A protein and the small-molecule ligand that binds it are described below.
Small molecule (SMILES): N[C@@H](CS)C(=O)O

Sequence of chain 48.C:
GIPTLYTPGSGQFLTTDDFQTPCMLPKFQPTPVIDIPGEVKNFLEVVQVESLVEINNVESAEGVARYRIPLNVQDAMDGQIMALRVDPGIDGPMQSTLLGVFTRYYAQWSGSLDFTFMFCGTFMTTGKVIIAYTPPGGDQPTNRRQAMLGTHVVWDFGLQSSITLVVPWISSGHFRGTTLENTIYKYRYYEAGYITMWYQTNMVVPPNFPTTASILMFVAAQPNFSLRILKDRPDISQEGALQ

Sequence of chain 47.A:
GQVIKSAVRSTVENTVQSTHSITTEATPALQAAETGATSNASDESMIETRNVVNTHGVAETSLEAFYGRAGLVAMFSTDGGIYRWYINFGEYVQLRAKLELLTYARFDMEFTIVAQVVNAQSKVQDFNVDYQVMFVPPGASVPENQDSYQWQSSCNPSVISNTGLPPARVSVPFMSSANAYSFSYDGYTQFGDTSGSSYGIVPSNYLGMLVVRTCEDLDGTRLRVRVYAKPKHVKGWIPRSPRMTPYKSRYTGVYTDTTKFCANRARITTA

Sequence of chain 48.A:
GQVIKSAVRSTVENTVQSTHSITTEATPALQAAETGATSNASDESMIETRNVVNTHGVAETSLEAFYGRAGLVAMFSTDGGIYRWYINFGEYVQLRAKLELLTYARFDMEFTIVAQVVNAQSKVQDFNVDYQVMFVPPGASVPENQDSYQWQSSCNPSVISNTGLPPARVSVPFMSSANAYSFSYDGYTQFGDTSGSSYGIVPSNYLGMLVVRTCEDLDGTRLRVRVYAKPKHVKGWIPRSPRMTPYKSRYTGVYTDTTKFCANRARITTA

Binding-site contacts:
Ligand atom N contacts residue TYR152 of chain 47.A at 3.5 Å.
Ligand atom CA contacts residue ASP150 of chain 47.A at 3.3 Å.
Ligand atom C contacts residue SER151 of chain 47.A at 3.9 Å.
Ligand atom O contacts residue TYR95 of chain 48.A at 3.6 Å.
Ligand atom SG contacts residue GLY240 of chain 48.C at 4.0 Å.
Ligand atom CB contacts residue GLU239 of chain 48.C at 4.0 Å.
Ligand atom CA contacts residue GLU239 of chain 48.C at 3.9 Å.
Ligand atom N contacts residue GLN155 of chain 47.A at 4.3 Å.
Ligand atom SG contacts residue GLY1 of chain 48.E at 4.2 Å.
Ligand atom C contacts residue GLY1 of chain 48.E at 1.3 Å.
Ligand atom SG contacts residue ALA241 of chain 48.C at 3.5 Å (h-bond).
Ligand atom CA contacts residue GLY1 of chain 48.E at 2.4 Å.
Ligand atom CB contacts residue GLY1 of chain 48.E at 3.1 Å.
Ligand atom C contacts residue ASP150 of chain 47.A at 3.8 Å.
Ligand atom CA contacts residue TYR152 of chain 47.A at 3.8 Å (hydrophobic).
Ligand atom CB contacts residue ASP150 of chain 47.A at 3.6 Å.
Ligand atom N contacts residue ASP150 of chain 47.A at 4.4 Å.
Ligand atom CB contacts residue MET78 of chain 48.A at 3.9 Å (hydrophobic).
Ligand atom SG contacts residue MET78 of chain 48.A at 3.8 Å.
Ligand atom O contacts residue GLN155 of chain 47.A at 3.0 Å (h-bond).
Ligand atom C contacts residue GLN155 of chain 47.A at 4.2 Å.
Ligand atom SG contacts residue GLU239 of chain 48.C at 4.3 Å.
Ligand atom O contacts residue LEU75 of chain 48.A at 4.4 Å.
Ligand atom C contacts residue TYR95 of chain 48.A at 4.5 Å (hydrophobic).
Ligand atom C contacts residue MET78 of chain 48.A at 4.2 Å (hydrophobic).
Ligand atom N contacts residue GLN238 of chain 48.C at 3.8 Å.
Ligand atom N contacts residue GLU239 of chain 48.C at 3.0 Å (salt-bridge).
Ligand atom CA contacts residue SER151 of chain 47.A at 4.0 Å.
Ligand atom O contacts residue GLY1 of chain 48.E at 2.2 Å (h-bond).
Ligand atom SG contacts residue TYR95 of chain 48.A at 3.8 Å.
Ligand atom C contacts residue TYR152 of chain 47.A at 3.6 Å (hydrophobic).
Ligand atom O contacts residue TYR152 of chain 47.A at 3.6 Å.
Ligand atom N contacts residue GLY1 of chain 48.E at 3.7 Å.